Sequence of chain 1.C:
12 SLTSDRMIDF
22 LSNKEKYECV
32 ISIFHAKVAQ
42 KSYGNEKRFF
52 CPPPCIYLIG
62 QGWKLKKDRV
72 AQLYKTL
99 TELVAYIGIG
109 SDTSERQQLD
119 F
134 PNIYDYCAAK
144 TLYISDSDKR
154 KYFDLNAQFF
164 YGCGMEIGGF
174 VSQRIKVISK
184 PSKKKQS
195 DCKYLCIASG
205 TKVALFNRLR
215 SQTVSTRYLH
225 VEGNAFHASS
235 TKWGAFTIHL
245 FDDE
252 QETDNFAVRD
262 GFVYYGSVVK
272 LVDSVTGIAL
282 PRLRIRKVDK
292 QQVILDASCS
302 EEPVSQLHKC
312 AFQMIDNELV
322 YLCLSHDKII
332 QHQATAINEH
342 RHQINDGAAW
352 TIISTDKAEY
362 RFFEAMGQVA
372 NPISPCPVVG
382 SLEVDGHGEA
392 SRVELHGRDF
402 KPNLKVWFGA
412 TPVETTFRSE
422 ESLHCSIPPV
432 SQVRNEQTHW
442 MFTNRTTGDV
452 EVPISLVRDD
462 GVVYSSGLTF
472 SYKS

Binding-site contacts:
Ligand atom C2 contacts residue LYS152 of chain 1.C at 3.5 Å.
Ligand atom C2 contacts residue ARG153 of chain 1.C at 4.1 Å.
Ligand atom C2 contacts residue LYS42 of chain 1.C at 3.8 Å.
Ligand atom C1 contacts residue VAL180 of chain 1.C at 4.3 Å (hydrophobic).
Ligand atom C1 contacts residue LYS152 of chain 1.C at 4.5 Å.
Ligand atom O2 contacts residue ASP151 of chain 1.C at 4.3 Å.
Ligand atom O1 contacts residue ARG153 of chain 1.C at 3.6 Å.
Ligand atom O2 contacts residue LYS152 of chain 1.C at 3.6 Å.
Ligand atom C1 contacts residue LYS42 of chain 1.C at 2.8 Å.
Ligand atom O1 contacts residue LYS42 of chain 1.C at 3.7 Å.
Ligand atom C5 contacts residue LYS154 of chain 1.C at 4.2 Å.
Ligand atom O6 contacts residue LYS154 of chain 1.C at 3.8 Å.
Ligand atom C3 contacts residue LYS152 of chain 1.C at 4.2 Å.
Ligand atom O1 contacts residue LYS154 of chain 1.C at 4.5 Å.
Ligand atom C6 contacts residue LYS154 of chain 1.C at 4.5 Å.
Ligand atom C1 contacts residue ASP151 of chain 1.C at 4.5 Å.
Ligand atom O1 contacts residue VAL180 of chain 1.C at 3.7 Å.
Ligand atom O3 contacts residue LYS42 of chain 1.C at 4.2 Å.
Ligand atom O2 contacts residue LYS42 of chain 1.C at 3.7 Å.
Ligand atom C3 contacts residue LYS42 of chain 1.C at 4.5 Å.
Ligand atom O5 contacts residue LYS154 of chain 1.C at 3.0 Å (salt-bridge).
Ligand atom O4 contacts residue LYS42 of chain 1.C at 4.3 Å.
Ligand atom C1 contacts residue ARG153 of chain 1.C at 4.0 Å.

A protein and the small-molecule ligand that binds it are described below.
Small molecule (SMILES): OC[C@@H](O)[C@@H](O)[C@H](O)[C@@H](O)CO